Sequence of chain 1.B:
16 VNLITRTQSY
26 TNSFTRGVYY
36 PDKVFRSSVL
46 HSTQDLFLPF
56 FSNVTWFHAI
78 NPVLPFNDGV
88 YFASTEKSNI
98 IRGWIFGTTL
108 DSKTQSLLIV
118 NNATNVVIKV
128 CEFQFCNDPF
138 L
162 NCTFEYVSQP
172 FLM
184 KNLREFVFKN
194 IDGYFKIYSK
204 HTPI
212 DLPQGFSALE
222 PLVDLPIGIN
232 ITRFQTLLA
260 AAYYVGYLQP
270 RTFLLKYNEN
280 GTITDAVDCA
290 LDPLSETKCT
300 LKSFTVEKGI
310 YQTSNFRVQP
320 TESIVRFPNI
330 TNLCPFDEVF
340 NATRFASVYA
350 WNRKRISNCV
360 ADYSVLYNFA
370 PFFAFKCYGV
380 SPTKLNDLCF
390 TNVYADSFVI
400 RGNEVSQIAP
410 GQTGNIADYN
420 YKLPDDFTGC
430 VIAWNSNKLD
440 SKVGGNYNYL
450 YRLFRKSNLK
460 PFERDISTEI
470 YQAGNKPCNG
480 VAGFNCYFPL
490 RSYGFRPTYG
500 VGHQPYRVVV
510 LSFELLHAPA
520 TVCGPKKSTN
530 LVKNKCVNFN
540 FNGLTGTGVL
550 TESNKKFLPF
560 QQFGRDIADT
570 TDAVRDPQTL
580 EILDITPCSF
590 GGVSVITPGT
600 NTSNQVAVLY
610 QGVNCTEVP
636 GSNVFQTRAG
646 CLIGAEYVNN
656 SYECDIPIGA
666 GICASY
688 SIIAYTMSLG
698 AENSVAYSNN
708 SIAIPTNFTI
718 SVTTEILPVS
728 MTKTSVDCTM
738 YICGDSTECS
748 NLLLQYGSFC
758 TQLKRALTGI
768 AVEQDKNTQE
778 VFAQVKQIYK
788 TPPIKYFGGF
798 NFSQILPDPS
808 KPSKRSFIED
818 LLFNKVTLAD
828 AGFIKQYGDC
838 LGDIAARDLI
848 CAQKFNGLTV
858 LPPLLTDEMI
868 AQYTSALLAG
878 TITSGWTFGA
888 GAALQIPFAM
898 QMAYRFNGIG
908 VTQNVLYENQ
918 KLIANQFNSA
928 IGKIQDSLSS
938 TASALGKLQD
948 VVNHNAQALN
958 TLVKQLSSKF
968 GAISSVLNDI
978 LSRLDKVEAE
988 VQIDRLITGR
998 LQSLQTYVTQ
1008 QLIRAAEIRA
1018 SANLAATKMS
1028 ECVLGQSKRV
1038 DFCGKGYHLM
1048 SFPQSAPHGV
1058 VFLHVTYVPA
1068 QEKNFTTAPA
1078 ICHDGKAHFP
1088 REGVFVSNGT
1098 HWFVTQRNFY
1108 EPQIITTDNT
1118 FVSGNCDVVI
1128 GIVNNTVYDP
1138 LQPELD

This protein binds this small molecule.
Small molecule (SMILES): CC(=O)N[C@@H]1[C@@H](O)[C@H](O)[C@@H](CO)O[C@H]1O

Binding-site contacts:
Ligand atom C5 contacts residue ASN1071 of chain 1.B at 3.7 Å.
Ligand atom C5 contacts residue ALA703 of chain 1.B at 3.8 Å (hydrophobic).
Ligand atom C3 contacts residue ASN1071 of chain 1.B at 3.8 Å.
Ligand atom C8 contacts residue LYS1070 of chain 1.B at 3.9 Å.
Ligand atom C1 contacts residue GLN892 of chain 1.C at 4.4 Å.
Ligand atom C6 contacts residue ALA703 of chain 1.B at 3.9 Å (hydrophobic).
Ligand atom N2 contacts residue ASN1071 of chain 1.B at 2.9 Å (h-bond).
Ligand atom C1 contacts residue ASN1071 of chain 1.B at 1.4 Å.
Ligand atom C7 contacts residue ASN1071 of chain 1.B at 3.4 Å.
Ligand atom C4 contacts residue ASN1071 of chain 1.B at 4.2 Å.
Ligand atom C8 contacts residue GLU1069 of chain 1.B at 3.3 Å.
Ligand atom O7 contacts residue ASN1071 of chain 1.B at 3.6 Å (h-bond).
Ligand atom C2 contacts residue ASN1071 of chain 1.B at 2.5 Å.
Ligand atom O5 contacts residue ASN1071 of chain 1.B at 2.4 Å (h-bond).
Ligand atom C8 contacts residue ASN1071 of chain 1.B at 4.2 Å.

Sequence of chain 1.C:
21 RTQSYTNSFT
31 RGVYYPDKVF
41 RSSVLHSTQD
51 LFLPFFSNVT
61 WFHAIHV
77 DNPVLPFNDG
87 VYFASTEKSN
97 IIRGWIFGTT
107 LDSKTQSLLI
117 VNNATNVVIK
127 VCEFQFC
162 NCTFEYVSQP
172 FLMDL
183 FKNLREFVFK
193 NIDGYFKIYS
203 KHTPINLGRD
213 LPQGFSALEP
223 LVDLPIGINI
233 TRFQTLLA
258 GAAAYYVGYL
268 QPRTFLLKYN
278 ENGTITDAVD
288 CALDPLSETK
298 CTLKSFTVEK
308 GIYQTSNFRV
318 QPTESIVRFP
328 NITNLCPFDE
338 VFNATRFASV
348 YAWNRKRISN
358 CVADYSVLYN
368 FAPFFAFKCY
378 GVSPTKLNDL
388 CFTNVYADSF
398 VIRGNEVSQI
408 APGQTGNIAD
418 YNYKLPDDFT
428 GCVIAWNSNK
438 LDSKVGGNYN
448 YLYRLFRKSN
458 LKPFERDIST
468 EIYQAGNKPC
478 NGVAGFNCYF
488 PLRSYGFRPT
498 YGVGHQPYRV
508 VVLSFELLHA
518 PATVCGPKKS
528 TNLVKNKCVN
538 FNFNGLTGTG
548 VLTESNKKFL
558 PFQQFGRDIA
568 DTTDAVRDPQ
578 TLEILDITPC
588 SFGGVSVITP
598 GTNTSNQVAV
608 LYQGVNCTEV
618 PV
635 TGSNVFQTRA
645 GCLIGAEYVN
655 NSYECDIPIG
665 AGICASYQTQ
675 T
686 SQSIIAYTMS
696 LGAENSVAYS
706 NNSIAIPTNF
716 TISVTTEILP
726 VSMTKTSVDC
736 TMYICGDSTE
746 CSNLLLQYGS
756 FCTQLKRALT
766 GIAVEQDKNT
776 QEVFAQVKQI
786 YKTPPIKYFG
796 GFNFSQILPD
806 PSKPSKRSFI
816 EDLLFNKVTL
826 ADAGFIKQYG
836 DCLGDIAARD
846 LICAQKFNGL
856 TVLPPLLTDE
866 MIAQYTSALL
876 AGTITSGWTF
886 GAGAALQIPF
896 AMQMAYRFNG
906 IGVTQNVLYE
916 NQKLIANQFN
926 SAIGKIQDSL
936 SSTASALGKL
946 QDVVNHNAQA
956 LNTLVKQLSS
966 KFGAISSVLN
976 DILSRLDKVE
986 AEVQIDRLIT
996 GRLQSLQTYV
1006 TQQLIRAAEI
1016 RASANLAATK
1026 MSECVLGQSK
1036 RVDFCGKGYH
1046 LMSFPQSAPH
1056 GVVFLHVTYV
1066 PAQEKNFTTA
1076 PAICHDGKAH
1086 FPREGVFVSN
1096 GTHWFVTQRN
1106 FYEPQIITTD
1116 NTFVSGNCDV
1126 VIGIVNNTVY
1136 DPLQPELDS